Sequence of chain 1.A:
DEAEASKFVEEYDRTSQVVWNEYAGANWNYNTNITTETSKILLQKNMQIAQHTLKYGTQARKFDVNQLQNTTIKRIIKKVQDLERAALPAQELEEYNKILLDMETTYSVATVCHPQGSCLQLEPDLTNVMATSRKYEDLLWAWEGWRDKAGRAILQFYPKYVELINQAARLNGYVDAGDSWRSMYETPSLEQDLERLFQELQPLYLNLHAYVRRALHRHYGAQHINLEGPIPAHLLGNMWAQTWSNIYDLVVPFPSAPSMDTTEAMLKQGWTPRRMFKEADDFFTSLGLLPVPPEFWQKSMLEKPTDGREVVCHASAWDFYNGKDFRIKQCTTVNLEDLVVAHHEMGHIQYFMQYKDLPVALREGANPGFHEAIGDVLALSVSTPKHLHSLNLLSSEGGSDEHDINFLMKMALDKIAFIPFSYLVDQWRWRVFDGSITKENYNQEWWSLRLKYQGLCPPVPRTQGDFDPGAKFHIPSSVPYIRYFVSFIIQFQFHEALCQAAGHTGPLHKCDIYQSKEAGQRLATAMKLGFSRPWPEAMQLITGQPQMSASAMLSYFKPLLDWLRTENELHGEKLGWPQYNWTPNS

A small-molecule ligand and the protein it binds are described below.
Small molecule (SMILES): CC(=O)N[C@@H]1[C@@H](O)[C@H](O)[C@@H](CO)O[C@H]1O

Binding-site contacts:
Ligand atom O5 contacts residue ASN36 of chain 1.A at 2.3 Å (h-bond).
Ligand atom C8 contacts residue ASP310 of chain 1.A at 4.2 Å.
Ligand atom C2 contacts residue ASN36 of chain 1.A at 2.4 Å.
Ligand atom O6 contacts residue THR41 of chain 1.A at 3.9 Å.
Ligand atom O7 contacts residue ASN36 of chain 1.A at 3.7 Å.
Ligand atom O6 contacts residue THR38 of chain 1.A at 4.4 Å.
Ligand atom O5 contacts residue THR38 of chain 1.A at 4.0 Å.
Ligand atom C7 contacts residue ARG312 of chain 1.A at 4.1 Å.
Ligand atom C6 contacts residue GLU40 of chain 1.A at 3.3 Å.
Ligand atom C6 contacts residue THR38 of chain 1.A at 3.9 Å.
Ligand atom C1 contacts residue THR38 of chain 1.A at 4.3 Å.
Ligand atom N2 contacts residue ASN36 of chain 1.A at 2.9 Å (h-bond).
Ligand atom C5 contacts residue ASN36 of chain 1.A at 3.6 Å.
Ligand atom C7 contacts residue ASN36 of chain 1.A at 3.5 Å.
Ligand atom C8 contacts residue ARG312 of chain 1.A at 3.6 Å.
Ligand atom O6 contacts residue GLU40 of chain 1.A at 3.1 Å.
Ligand atom C3 contacts residue ASN36 of chain 1.A at 3.8 Å.
Ligand atom C1 contacts residue ASN36 of chain 1.A at 1.4 Å.
Ligand atom O5 contacts residue THR41 of chain 1.A at 4.0 Å.
Ligand atom C5 contacts residue THR38 of chain 1.A at 4.5 Å.
Ligand atom N2 contacts residue ARG312 of chain 1.A at 4.4 Å.
Ligand atom C4 contacts residue ASN36 of chain 1.A at 4.2 Å.